Binding-site contacts:
Ligand atom CZ2 contacts residue SER185 of chain 1.D at 3.7 Å.
Ligand atom CZ3 contacts residue TYR301 of chain 1.D at 3.5 Å (hydrophobic).
Ligand atom CD1 contacts residue GLU104 of chain 1.D at 3.8 Å.
Ligand atom CH2 contacts residue TYR301 of chain 1.D at 3.9 Å (hydrophobic).
Ligand atom O contacts residue GLY108 of chain 1.D at 3.7 Å.
Ligand atom N contacts residue LEU161 of chain 1.D at 3.5 Å.
Ligand atom OXT contacts residue ALA107 of chain 1.D at 4.0 Å.
Ligand atom CZ2 contacts residue GLU104 of chain 1.D at 3.9 Å.
Ligand atom OXT contacts residue HIS110 of chain 1.D at 2.8 Å (h-bond).
Ligand atom CE3 contacts residue GLY228 of chain 1.D at 4.1 Å.
Ligand atom C contacts residue GLY106 of chain 1.D at 3.8 Å.
Ligand atom O contacts residue GLY106 of chain 1.D at 2.6 Å (h-bond).
Ligand atom C contacts residue THR105 of chain 1.D at 3.7 Å.
Ligand atom CZ2 contacts residue VAL187 of chain 1.D at 3.6 Å (hydrophobic).
Ligand atom CE2 contacts residue SER185 of chain 1.D at 3.9 Å.
Ligand atom N contacts residue GLY106 of chain 1.D at 4.0 Å.
Ligand atom C contacts residue ALA107 of chain 1.D at 3.5 Å (hydrophobic).
Ligand atom NE1 contacts residue GLY184 of chain 1.D at 3.7 Å.
Ligand atom CD1 contacts residue HIS110 of chain 1.D at 3.8 Å.
Ligand atom NE1 contacts residue GLU104 of chain 1.D at 2.7 Å (salt-bridge).
Ligand atom CA contacts residue ALA107 of chain 1.D at 3.8 Å (hydrophobic).
Ligand atom N contacts residue ALA107 of chain 1.D at 3.6 Å (h-bond).
Ligand atom C contacts residue HIS110 of chain 1.D at 3.9 Å.
Ligand atom CH2 contacts residue SER185 of chain 1.D at 3.6 Å.
Ligand atom C contacts residue GLN109 of chain 1.D at 4.1 Å.
Ligand atom O contacts residue THR105 of chain 1.D at 2.8 Å (h-bond).
Ligand atom CD2 contacts residue SER185 of chain 1.D at 4.1 Å.
Ligand atom CZ3 contacts residue SER185 of chain 1.D at 3.8 Å.
Ligand atom CA contacts residue GLY298 of chain 1.D at 4.1 Å.
Ligand atom OXT contacts residue THR105 of chain 1.D at 3.7 Å.
Ligand atom CB contacts residue LLP82 of chain 1.D at 3.5 Å.
Ligand atom N contacts residue PRO297 of chain 1.D at 4.0 Å.
Ligand atom CE2 contacts residue GLU104 of chain 1.D at 3.6 Å.
Ligand atom CE3 contacts residue SER185 of chain 1.D at 4.0 Å.
Ligand atom CZ3 contacts residue GLY228 of chain 1.D at 3.7 Å.
Ligand atom OXT contacts residue LLP82 of chain 1.D at 3.5 Å.
Ligand atom O contacts residue ALA107 of chain 1.D at 3.1 Å (h-bond).
Ligand atom CH2 contacts residue VAL187 of chain 1.D at 3.5 Å (hydrophobic).
Ligand atom OXT contacts residue GLN109 of chain 1.D at 3.4 Å (h-bond).
Ligand atom C contacts residue GLY108 of chain 1.D at 4.1 Å.

This protein binds this small molecule.
Small molecule (SMILES): N[C@@H](Cc1c[nH]c2ccccc12)C(=O)O

Sequence of chain 1.D:
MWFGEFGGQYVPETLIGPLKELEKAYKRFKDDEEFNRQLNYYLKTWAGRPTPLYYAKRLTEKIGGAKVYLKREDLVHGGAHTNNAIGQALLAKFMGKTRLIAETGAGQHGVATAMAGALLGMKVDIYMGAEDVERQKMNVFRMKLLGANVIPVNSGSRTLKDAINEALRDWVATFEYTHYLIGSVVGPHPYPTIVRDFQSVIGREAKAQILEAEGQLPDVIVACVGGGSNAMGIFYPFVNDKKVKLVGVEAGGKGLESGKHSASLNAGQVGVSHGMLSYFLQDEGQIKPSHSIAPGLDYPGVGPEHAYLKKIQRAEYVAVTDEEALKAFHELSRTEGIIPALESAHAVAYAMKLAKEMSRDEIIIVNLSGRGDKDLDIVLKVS